A protein and the small-molecule ligand that binds it are described below.
Small molecule (SMILES): CC(=O)N[C@@H]1[C@@H](O)[C@H](O)[C@@H](CO)O[C@H]1O

Binding-site contacts:
Ligand atom N2 contacts residue ASN101 of chain 1.A at 3.4 Å (h-bond).
Ligand atom O6 contacts residue GLU30 of chain 1.A at 4.2 Å.
Ligand atom C7 contacts residue ASN101 of chain 1.A at 3.7 Å.
Ligand atom C6 contacts residue ASN101 of chain 1.A at 4.4 Å.
Ligand atom C8 contacts residue TYR82 of chain 1.A at 3.6 Å (hydrophobic).
Ligand atom C1 contacts residue ASN101 of chain 1.A at 1.4 Å.
Ligand atom C5 contacts residue ASN101 of chain 1.A at 3.5 Å.
Ligand atom O7 contacts residue TYR82 of chain 1.A at 4.4 Å.
Ligand atom O5 contacts residue ASN101 of chain 1.A at 2.3 Å (h-bond).
Ligand atom O7 contacts residue ASN101 of chain 1.A at 3.4 Å (h-bond).
Ligand atom C2 contacts residue ASN101 of chain 1.A at 2.8 Å.
Ligand atom C3 contacts residue ASN101 of chain 1.A at 4.0 Å.
Ligand atom C4 contacts residue ASN101 of chain 1.A at 4.3 Å.
Ligand atom O6 contacts residue ASN101 of chain 1.A at 3.8 Å.
Ligand atom O6 contacts residue GLY29 of chain 1.A at 4.1 Å.
Ligand atom O6 contacts residue GLN31 of chain 1.A at 3.5 Å (h-bond).

Sequence of chain 1.A:
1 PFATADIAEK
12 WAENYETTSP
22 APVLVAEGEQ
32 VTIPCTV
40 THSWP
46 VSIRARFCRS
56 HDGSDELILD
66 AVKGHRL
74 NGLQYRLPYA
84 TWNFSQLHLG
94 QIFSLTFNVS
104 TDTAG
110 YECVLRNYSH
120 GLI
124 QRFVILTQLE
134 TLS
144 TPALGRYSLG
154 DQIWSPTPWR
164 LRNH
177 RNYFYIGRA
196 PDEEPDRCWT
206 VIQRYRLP